Sequence of chain 1.D:
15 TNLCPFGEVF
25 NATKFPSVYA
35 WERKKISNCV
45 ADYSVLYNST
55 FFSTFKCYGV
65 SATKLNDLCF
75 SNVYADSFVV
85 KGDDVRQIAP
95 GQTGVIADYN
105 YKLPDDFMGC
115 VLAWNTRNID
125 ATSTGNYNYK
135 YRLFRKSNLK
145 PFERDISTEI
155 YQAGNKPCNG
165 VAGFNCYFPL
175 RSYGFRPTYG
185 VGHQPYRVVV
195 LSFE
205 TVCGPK

Binding-site contacts:
Ligand atom C7 contacts residue ASN25 of chain 1.D at 3.0 Å.
Ligand atom C4 contacts residue ASN25 of chain 1.D at 4.2 Å.
Ligand atom C7 contacts residue PHE20 of chain 1.D at 4.5 Å (hydrophobic).
Ligand atom C3 contacts residue ASN25 of chain 1.D at 3.8 Å.
Ligand atom C8 contacts residue LEU50 of chain 1.D at 4.5 Å (hydrophobic).
Ligand atom O5 contacts residue ASN25 of chain 1.D at 2.4 Å (h-bond).
Ligand atom O7 contacts residue PHE20 of chain 1.D at 4.5 Å.
Ligand atom C2 contacts residue ASN25 of chain 1.D at 2.5 Å.
Ligand atom O3 contacts residue VAL49 of chain 1.D at 4.1 Å.
Ligand atom O7 contacts residue ASN25 of chain 1.D at 2.6 Å (h-bond).
Ligand atom C5 contacts residue ASN25 of chain 1.D at 3.7 Å.
Ligand atom C1 contacts residue ASN25 of chain 1.D at 1.4 Å.
Ligand atom C8 contacts residue ASN25 of chain 1.D at 4.3 Å.
Ligand atom C7 contacts residue GLY21 of chain 1.D at 4.0 Å.
Ligand atom C8 contacts residue PHE24 of chain 1.D at 3.6 Å (hydrophobic).
Ligand atom N2 contacts residue ASN25 of chain 1.D at 2.9 Å (h-bond).
Ligand atom O7 contacts residue GLY21 of chain 1.D at 3.3 Å.
Ligand atom C8 contacts residue PHE20 of chain 1.D at 3.5 Å (hydrophobic).
Ligand atom C8 contacts residue GLY21 of chain 1.D at 3.8 Å.

This protein binds this small molecule.
Small molecule (SMILES): CC(=O)N[C@@H]1[C@@H](O)[C@H](O)[C@@H](CO)O[C@H]1O